Sequence of chain 1.D:
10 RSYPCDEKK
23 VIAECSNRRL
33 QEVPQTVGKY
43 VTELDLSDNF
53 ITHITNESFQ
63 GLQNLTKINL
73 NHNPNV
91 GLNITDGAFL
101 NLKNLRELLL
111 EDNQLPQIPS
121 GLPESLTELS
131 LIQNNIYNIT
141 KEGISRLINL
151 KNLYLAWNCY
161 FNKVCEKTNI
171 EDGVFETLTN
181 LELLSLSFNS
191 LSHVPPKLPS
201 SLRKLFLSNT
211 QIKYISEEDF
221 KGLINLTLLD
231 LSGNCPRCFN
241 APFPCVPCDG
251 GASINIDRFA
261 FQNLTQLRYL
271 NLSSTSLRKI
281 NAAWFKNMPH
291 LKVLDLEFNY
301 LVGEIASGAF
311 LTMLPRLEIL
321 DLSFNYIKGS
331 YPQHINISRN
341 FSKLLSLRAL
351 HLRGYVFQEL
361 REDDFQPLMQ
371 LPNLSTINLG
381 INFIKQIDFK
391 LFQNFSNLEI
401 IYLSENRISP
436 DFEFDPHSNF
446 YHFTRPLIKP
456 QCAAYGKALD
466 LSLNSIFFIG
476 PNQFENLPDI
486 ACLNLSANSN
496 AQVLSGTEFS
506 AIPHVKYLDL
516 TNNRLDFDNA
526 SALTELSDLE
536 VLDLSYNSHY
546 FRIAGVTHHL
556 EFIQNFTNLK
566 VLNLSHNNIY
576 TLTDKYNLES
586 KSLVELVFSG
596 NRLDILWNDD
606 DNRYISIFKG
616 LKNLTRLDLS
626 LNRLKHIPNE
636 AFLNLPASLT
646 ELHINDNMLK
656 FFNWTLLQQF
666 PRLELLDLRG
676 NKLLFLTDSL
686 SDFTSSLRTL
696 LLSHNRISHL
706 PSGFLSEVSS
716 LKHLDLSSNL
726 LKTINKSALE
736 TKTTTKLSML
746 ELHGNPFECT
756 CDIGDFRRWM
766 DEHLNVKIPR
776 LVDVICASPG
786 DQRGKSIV

Sequence of chain 1.C:
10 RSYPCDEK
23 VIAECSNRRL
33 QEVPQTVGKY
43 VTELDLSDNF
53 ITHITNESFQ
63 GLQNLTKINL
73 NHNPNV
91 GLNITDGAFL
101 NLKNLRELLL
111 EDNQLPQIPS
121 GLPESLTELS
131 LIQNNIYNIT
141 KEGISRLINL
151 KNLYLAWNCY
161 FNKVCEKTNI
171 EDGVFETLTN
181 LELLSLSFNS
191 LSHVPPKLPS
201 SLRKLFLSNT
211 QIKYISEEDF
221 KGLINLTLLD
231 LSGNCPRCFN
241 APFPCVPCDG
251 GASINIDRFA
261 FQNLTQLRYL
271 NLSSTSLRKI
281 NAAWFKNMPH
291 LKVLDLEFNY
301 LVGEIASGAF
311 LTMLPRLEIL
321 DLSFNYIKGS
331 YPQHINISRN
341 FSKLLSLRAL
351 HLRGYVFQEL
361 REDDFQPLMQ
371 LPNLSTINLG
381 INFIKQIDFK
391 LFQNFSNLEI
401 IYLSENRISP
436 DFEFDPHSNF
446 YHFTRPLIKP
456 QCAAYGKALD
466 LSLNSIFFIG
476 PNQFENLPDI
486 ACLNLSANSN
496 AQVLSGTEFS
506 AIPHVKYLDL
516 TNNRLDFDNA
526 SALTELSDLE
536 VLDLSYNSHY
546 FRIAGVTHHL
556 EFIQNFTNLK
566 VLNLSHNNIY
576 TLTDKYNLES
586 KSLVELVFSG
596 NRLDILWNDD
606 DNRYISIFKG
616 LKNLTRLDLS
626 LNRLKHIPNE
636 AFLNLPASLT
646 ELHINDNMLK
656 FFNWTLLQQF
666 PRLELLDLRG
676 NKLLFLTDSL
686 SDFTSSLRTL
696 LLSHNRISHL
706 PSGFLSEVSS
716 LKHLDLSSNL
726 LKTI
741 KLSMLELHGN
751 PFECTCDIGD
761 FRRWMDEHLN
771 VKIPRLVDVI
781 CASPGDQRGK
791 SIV

A protein and the small-molecule ligand that binds it are described below.
Small molecule (SMILES): O=c1ccn([C@@H]2O[C@H](CO)[C@@H](O)[C@H]2O)c(=O)[nH]1

Binding-site contacts:
Ligand atom O3' contacts residue TYR326 of chain 1.D at 3.7 Å.
Ligand atom O2' contacts residue ASP523 of chain 1.C at 3.3 Å (salt-bridge).
Ligand atom C5' contacts residue VAL551 of chain 1.C at 3.9 Å (hydrophobic).
Ligand atom C6 contacts residue VAL356 of chain 1.D at 3.8 Å (hydrophobic).
Ligand atom O2 contacts residue THR552 of chain 1.C at 3.6 Å (h-bond).
Ligand atom C2 contacts residue ASP521 of chain 1.C at 3.7 Å.
Ligand atom N3 contacts residue PHE383 of chain 1.D at 3.3 Å.
Ligand atom C4 contacts residue ARG407 of chain 1.D at 3.9 Å.
Ligand atom C2 contacts residue ASP523 of chain 1.C at 3.6 Å.
Ligand atom O4' contacts residue PHE383 of chain 1.D at 3.5 Å.
Ligand atom O4 contacts residue ARG407 of chain 1.D at 2.9 Å (salt-bridge).
Ligand atom C4 contacts residue PHE383 of chain 1.D at 3.4 Å (hydrophobic).
Ligand atom C6 contacts residue TYR331 of chain 1.D at 4.0 Å (hydrophobic).
Ligand atom C5 contacts residue TYR331 of chain 1.D at 3.9 Å (hydrophobic).
Ligand atom C5 contacts residue PHE383 of chain 1.D at 3.7 Å (hydrophobic).
Ligand atom C1' contacts residue VAL356 of chain 1.D at 3.9 Å (hydrophobic).
Ligand atom C4 contacts residue ASP521 of chain 1.C at 3.4 Å.
Ligand atom O3' contacts residue GLY329 of chain 1.D at 3.2 Å (h-bond).
Ligand atom O4 contacts residue VAL498 of chain 1.C at 3.7 Å.
Ligand atom C3' contacts residue THR552 of chain 1.C at 4.0 Å.
Ligand atom N3 contacts residue ASP521 of chain 1.C at 2.7 Å (salt-bridge).
Ligand atom C2 contacts residue PHE383 of chain 1.D at 3.4 Å (hydrophobic).
Ligand atom C6 contacts residue PHE383 of chain 1.D at 3.8 Å (hydrophobic).
Ligand atom O4 contacts residue ASP521 of chain 1.C at 3.3 Å (salt-bridge).
Ligand atom O2 contacts residue ASP523 of chain 1.C at 3.5 Å.
Ligand atom C5' contacts residue THR552 of chain 1.C at 3.9 Å.
Ligand atom O2' contacts residue GLY329 of chain 1.D at 3.6 Å (h-bond).
Ligand atom N1 contacts residue PHE383 of chain 1.D at 3.7 Å.
Ligand atom N3 contacts residue VAL498 of chain 1.C at 4.0 Å.
Ligand atom O5' contacts residue THR552 of chain 1.C at 2.9 Å (h-bond).
Ligand atom O2 contacts residue ASP521 of chain 1.C at 3.8 Å.
Ligand atom C4' contacts residue TYR326 of chain 1.D at 3.8 Å (hydrophobic).
Ligand atom O3' contacts residue LYS328 of chain 1.D at 3.7 Å.
Ligand atom O2 contacts residue PHE383 of chain 1.D at 3.5 Å.
Ligand atom N1 contacts residue ASP523 of chain 1.C at 3.9 Å.
Ligand atom C2' contacts residue ASP523 of chain 1.C at 3.3 Å.
Ligand atom O5' contacts residue VAL551 of chain 1.C at 3.4 Å.
Ligand atom C5' contacts residue TYR326 of chain 1.D at 3.7 Å (hydrophobic).
Ligand atom O4 contacts residue PHE383 of chain 1.D at 3.3 Å.
Ligand atom O4' contacts residue VAL356 of chain 1.D at 3.8 Å.